The small molecule below binds the protein below.
Small molecule (SMILES): CC(=O)N[C@@H]1[C@@H](O)[C@H](O)[C@@H](CO)O[C@H]1O

Sequence of chain 1.A:
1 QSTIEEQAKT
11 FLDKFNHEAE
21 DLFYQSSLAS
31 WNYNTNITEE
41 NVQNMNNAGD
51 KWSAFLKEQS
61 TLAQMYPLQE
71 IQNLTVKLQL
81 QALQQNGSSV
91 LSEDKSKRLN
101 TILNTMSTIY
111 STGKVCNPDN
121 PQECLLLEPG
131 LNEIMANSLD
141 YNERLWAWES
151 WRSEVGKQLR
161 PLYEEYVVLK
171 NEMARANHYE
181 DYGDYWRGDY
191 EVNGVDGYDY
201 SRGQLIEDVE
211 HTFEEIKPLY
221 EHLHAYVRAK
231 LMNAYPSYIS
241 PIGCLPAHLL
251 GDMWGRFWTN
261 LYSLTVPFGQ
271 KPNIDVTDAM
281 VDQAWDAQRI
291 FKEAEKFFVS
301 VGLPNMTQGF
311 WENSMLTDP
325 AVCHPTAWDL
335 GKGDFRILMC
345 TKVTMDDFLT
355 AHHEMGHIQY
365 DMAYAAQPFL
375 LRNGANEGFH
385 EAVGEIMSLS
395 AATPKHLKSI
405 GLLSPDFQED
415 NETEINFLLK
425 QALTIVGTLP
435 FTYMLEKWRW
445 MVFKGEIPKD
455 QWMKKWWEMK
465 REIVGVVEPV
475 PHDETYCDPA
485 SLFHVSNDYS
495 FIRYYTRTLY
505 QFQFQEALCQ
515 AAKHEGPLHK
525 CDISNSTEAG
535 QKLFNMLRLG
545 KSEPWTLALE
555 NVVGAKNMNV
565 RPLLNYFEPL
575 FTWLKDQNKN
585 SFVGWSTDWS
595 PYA

Binding-site contacts:
Ligand atom C8 contacts residue SER528 of chain 1.A at 3.5 Å.
Ligand atom N2 contacts residue ASN529 of chain 1.A at 2.9 Å (h-bond).
Ligand atom O7 contacts residue ASN529 of chain 1.A at 3.2 Å (h-bond).
Ligand atom C3 contacts residue ASN529 of chain 1.A at 3.8 Å.
Ligand atom O3 contacts residue SER403 of chain 1.A at 3.8 Å.
Ligand atom C7 contacts residue SER403 of chain 1.A at 3.8 Å.
Ligand atom C8 contacts residue ASN529 of chain 1.A at 4.4 Å.
Ligand atom C1 contacts residue ASN529 of chain 1.A at 1.5 Å.
Ligand atom C2 contacts residue ASN529 of chain 1.A at 2.5 Å.
Ligand atom C7 contacts residue ASN529 of chain 1.A at 3.2 Å.
Ligand atom C8 contacts residue HIS400 of chain 1.A at 4.2 Å.
Ligand atom N2 contacts residue SER403 of chain 1.A at 3.8 Å.
Ligand atom O5 contacts residue ASN529 of chain 1.A at 2.4 Å (h-bond).
Ligand atom C4 contacts residue ASN529 of chain 1.A at 4.3 Å.
Ligand atom C8 contacts residue ASP526 of chain 1.A at 3.5 Å.
Ligand atom C7 contacts residue SER528 of chain 1.A at 4.3 Å.
Ligand atom C8 contacts residue SER403 of chain 1.A at 3.2 Å.
Ligand atom C5 contacts residue ASN529 of chain 1.A at 3.7 Å.